This protein binds this small molecule.
Small molecule (SMILES): CC(=O)N[C@@H]1[C@@H](O)[C@H](O)[C@@H](CO)O[C@H]1O

Sequence of chain 2.E:
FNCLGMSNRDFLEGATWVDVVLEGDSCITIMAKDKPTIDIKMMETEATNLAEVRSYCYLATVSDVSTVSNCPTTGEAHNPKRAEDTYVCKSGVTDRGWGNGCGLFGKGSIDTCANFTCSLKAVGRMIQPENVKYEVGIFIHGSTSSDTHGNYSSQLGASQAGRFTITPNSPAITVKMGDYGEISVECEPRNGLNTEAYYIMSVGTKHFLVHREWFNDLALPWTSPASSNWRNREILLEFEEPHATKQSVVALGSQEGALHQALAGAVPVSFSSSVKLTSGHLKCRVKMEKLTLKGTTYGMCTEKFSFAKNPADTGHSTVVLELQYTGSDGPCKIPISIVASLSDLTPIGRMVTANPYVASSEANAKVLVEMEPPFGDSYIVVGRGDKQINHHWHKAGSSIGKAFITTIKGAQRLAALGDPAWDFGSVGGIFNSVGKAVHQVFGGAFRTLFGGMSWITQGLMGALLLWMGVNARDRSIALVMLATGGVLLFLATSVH

Binding-site contacts:
Ligand atom C2 contacts residue ASN154 of chain 2.E at 2.5 Å.
Ligand atom C4 contacts residue ASN154 of chain 2.E at 4.2 Å.
Ligand atom O5 contacts residue SER157 of chain 2.E at 3.9 Å.
Ligand atom C1 contacts residue SER156 of chain 2.E at 4.5 Å.
Ligand atom C8 contacts residue ASN154 of chain 2.E at 4.0 Å.
Ligand atom C1 contacts residue ASN154 of chain 2.E at 1.4 Å.
Ligand atom C1 contacts residue SER157 of chain 2.E at 4.2 Å.
Ligand atom C3 contacts residue ASN154 of chain 2.E at 3.8 Å.
Ligand atom O5 contacts residue ASN154 of chain 2.E at 2.4 Å (h-bond).
Ligand atom C7 contacts residue ASN154 of chain 2.E at 3.6 Å.
Ligand atom N2 contacts residue ASN154 of chain 2.E at 2.9 Å (h-bond).
Ligand atom O7 contacts residue ASN154 of chain 2.E at 4.0 Å.
Ligand atom C5 contacts residue ASN154 of chain 2.E at 3.6 Å.